Binding-site contacts:
Ligand atom C1 contacts residue LEU213 of chain 1.B at 4.5 Å (hydrophobic).
Ligand atom N2 contacts residue ASN111 of chain 1.B at 2.9 Å (h-bond).
Ligand atom O4 contacts residue ARG229 of chain 1.B at 4.4 Å.
Ligand atom C4 contacts residue ASN111 of chain 1.B at 4.2 Å.
Ligand atom C5 contacts residue THR113 of chain 1.B at 4.4 Å.
Ligand atom O3 contacts residue ASP138 of chain 1.B at 4.0 Å.
Ligand atom O7 contacts residue ARG135 of chain 1.B at 4.4 Å.
Ligand atom C7 contacts residue ARG135 of chain 1.B at 4.4 Å.
Ligand atom C6 contacts residue LEU213 of chain 1.B at 4.2 Å (hydrophobic).
Ligand atom N2 contacts residue ILE136 of chain 1.B at 4.2 Å.
Ligand atom C8 contacts residue SER134 of chain 1.B at 3.9 Å.
Ligand atom C1 contacts residue ASN111 of chain 1.B at 1.4 Å.
Ligand atom C3 contacts residue ASP138 of chain 1.B at 4.3 Å.
Ligand atom C7 contacts residue ILE136 of chain 1.B at 4.2 Å (hydrophobic).
Ligand atom N2 contacts residue ASP138 of chain 1.B at 4.1 Å.
Ligand atom C7 contacts residue ASN111 of chain 1.B at 3.5 Å.
Ligand atom O7 contacts residue LYS197 of chain 1.B at 4.3 Å.
Ligand atom C1 contacts residue THR113 of chain 1.B at 4.0 Å.
Ligand atom O5 contacts residue ASN111 of chain 1.B at 2.3 Å (h-bond).
Ligand atom C8 contacts residue ILE136 of chain 1.B at 3.4 Å (hydrophobic).
Ligand atom C7 contacts residue ASP138 of chain 1.B at 3.8 Å.
Ligand atom C8 contacts residue ASP138 of chain 1.B at 3.3 Å.
Ligand atom O6 contacts residue ARG229 of chain 1.B at 2.9 Å (salt-bridge).
Ligand atom C8 contacts residue LEU137 of chain 1.B at 3.6 Å (hydrophobic).
Ligand atom C8 contacts residue ARG135 of chain 1.B at 3.7 Å.
Ligand atom O5 contacts residue LEU213 of chain 1.B at 3.6 Å.
Ligand atom C8 contacts residue ASN111 of chain 1.B at 3.9 Å.
Ligand atom C3 contacts residue ASN111 of chain 1.B at 3.8 Å.
Ligand atom C5 contacts residue ASN111 of chain 1.B at 3.6 Å.
Ligand atom C6 contacts residue ARG229 of chain 1.B at 3.7 Å.
Ligand atom C2 contacts residue ASN111 of chain 1.B at 2.5 Å.
Ligand atom O7 contacts residue ASN111 of chain 1.B at 4.2 Å.
Ligand atom O5 contacts residue THR113 of chain 1.B at 4.1 Å.

A protein and the small-molecule ligand that binds it are described below.
Small molecule (SMILES): CC(=O)N[C@H]1[C@H](O[C@H]2[C@H](O)[C@@H](NC(C)=O)CO[C@@H]2CO)O[C@H](CO)[C@@H](O[C@@H]2O[C@H](CO)[C@@H](O)[C@H](O)[C@@H]2O)[C@@H]1O

Sequence of chain 1.B:
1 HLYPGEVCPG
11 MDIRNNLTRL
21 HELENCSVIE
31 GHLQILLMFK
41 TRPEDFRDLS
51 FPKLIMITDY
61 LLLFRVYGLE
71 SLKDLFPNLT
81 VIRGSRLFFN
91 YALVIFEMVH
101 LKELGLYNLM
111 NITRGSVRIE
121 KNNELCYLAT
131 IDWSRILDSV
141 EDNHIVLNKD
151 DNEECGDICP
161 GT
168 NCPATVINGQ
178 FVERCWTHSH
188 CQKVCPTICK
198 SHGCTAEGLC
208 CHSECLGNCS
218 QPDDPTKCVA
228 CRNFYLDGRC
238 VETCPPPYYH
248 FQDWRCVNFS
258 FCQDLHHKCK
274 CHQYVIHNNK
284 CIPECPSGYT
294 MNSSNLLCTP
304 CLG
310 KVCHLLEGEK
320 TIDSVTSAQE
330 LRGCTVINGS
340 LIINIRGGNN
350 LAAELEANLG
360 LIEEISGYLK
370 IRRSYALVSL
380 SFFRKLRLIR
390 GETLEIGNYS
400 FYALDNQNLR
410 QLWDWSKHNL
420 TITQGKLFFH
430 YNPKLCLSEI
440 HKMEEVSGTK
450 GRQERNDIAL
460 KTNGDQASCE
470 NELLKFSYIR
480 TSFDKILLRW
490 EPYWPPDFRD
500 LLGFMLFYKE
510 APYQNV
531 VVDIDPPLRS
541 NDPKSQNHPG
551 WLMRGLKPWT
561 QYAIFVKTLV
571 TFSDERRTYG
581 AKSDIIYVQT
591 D